Binding-site contacts:
Ligand atom O5 contacts residue TRP149 of chain 1.A at 3.8 Å.
Ligand atom C5 contacts residue TRP149 of chain 1.A at 3.6 Å (hydrophobic).
Ligand atom C1 contacts residue TRP149 of chain 1.A at 3.8 Å (hydrophobic).
Ligand atom N2 contacts residue ASN243 of chain 1.A at 3.0 Å (h-bond).
Ligand atom C4 contacts residue ASN243 of chain 1.A at 4.3 Å.
Ligand atom C1 contacts residue ASN243 of chain 1.A at 1.4 Å.
Ligand atom C2 contacts residue ASN243 of chain 1.A at 2.5 Å.
Ligand atom O7 contacts residue ASN243 of chain 1.A at 3.6 Å (h-bond).
Ligand atom C8 contacts residue VAL241 of chain 1.A at 3.3 Å (hydrophobic).
Ligand atom C7 contacts residue ASN243 of chain 1.A at 3.5 Å.
Ligand atom C5 contacts residue ASN243 of chain 1.A at 3.6 Å.
Ligand atom C3 contacts residue ASN243 of chain 1.A at 3.9 Å.
Ligand atom C6 contacts residue TRP149 of chain 1.A at 3.9 Å (hydrophobic).
Ligand atom O5 contacts residue ASN243 of chain 1.A at 2.3 Å (h-bond).
Ligand atom C8 contacts residue ASN243 of chain 1.A at 4.4 Å.

Sequence of chain 1.A:
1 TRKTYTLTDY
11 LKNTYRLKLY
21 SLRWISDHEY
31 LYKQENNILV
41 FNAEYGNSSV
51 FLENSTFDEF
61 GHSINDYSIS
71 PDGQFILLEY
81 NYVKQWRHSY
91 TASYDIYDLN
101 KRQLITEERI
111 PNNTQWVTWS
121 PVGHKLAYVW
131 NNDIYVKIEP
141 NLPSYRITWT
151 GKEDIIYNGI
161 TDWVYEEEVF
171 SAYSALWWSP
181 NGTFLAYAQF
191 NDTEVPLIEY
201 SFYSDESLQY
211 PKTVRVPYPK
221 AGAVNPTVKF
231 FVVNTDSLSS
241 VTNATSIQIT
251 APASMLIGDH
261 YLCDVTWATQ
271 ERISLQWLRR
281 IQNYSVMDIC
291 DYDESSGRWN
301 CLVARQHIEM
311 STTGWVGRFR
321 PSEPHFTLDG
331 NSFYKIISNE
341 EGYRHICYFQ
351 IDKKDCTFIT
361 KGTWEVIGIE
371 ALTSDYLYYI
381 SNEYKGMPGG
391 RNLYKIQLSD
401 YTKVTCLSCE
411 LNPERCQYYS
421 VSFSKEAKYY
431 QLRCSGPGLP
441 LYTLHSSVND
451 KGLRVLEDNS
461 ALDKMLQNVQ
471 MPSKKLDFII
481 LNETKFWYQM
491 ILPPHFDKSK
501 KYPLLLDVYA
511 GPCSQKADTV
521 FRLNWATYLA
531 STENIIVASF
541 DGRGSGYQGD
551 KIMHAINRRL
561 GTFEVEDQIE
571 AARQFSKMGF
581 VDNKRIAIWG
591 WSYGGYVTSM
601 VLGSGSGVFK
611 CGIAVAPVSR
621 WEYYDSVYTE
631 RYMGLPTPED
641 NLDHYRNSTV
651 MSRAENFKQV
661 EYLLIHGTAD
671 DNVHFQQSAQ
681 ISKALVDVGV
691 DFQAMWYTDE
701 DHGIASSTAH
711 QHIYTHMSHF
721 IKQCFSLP

This protein binds this small molecule.
Small molecule (SMILES): CC(=O)N[C@@H]1[C@@H](O)[C@H](O)[C@@H](CO)O[C@H]1O